Sequence of chain 1.B:
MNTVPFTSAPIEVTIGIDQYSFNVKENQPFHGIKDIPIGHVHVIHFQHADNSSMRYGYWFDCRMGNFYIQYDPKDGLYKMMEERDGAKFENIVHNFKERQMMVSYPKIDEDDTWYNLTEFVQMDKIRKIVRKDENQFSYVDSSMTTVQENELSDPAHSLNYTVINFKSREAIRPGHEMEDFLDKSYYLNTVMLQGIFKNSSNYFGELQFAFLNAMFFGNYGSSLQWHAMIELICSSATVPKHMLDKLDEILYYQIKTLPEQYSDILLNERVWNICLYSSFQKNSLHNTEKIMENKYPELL

Binding-site contacts:
Ligand atom N1 contacts residue GLU214 of chain 1.B at 3.9 Å.
Ligand atom C1 contacts residue PHE205 of chain 1.B at 3.7 Å (hydrophobic).
Ligand atom C contacts residue ILE204 of chain 1.B at 4.2 Å (hydrophobic).
Ligand atom O contacts residue PHE205 of chain 1.B at 3.8 Å.
Ligand atom C6 contacts residue GLY213 of chain 1.B at 4.1 Å.
Ligand atom O2 contacts residue GLY213 of chain 1.B at 3.5 Å (h-bond).
Ligand atom N contacts residue PHE205 of chain 1.B at 4.2 Å.
Ligand atom C4 contacts residue ILE133 of chain 1.B at 3.8 Å (hydrophobic).
Ligand atom O1 contacts residue GLU214 of chain 1.B at 4.3 Å.
Ligand atom N1 contacts residue GLY213 of chain 1.B at 3.5 Å.
Ligand atom O1 contacts residue GLN126 of chain 1.B at 2.6 Å (h-bond).
Ligand atom C4 contacts residue LYS129 of chain 1.B at 3.9 Å.
Ligand atom C contacts residue PHE205 of chain 1.B at 3.8 Å (hydrophobic).
Ligand atom C7 contacts residue LYS129 of chain 1.B at 3.8 Å.
Ligand atom C6 contacts residue LYS129 of chain 1.B at 3.5 Å.
Ligand atom C4 contacts residue GLU214 of chain 1.B at 3.8 Å.
Ligand atom O contacts residue ASN210 of chain 1.B at 3.7 Å.
Ligand atom C6 contacts residue ASN210 of chain 1.B at 3.8 Å.
Ligand atom C2 contacts residue GLU214 of chain 1.B at 4.0 Å.
Ligand atom C contacts residue THR170 of chain 1.B at 3.8 Å.
Ligand atom C5 contacts residue GLU214 of chain 1.B at 3.7 Å.
Ligand atom N contacts residue GLU214 of chain 1.B at 3.9 Å.
Ligand atom O1 contacts residue VAL125 of chain 1.B at 3.2 Å.
Ligand atom O1 contacts residue GLY213 of chain 1.B at 3.6 Å.
Ligand atom C5 contacts residue GLY213 of chain 1.B at 3.8 Å.
Ligand atom O2 contacts residue GLN126 of chain 1.B at 3.9 Å.
Ligand atom O1 contacts residue PHE124 of chain 1.B at 3.4 Å (h-bond).
Ligand atom O2 contacts residue PHE217 of chain 1.B at 3.5 Å.
Ligand atom O2 contacts residue ILE130 of chain 1.B at 3.5 Å.
Ligand atom N1 contacts residue GLN126 of chain 1.B at 3.6 Å (h-bond).
Ligand atom C6 contacts residue GLU214 of chain 1.B at 3.9 Å.
Ligand atom N1 contacts residue VAL125 of chain 1.B at 4.1 Å.
Ligand atom C3 contacts residue LYS129 of chain 1.B at 3.9 Å.
Ligand atom C3 contacts residue ILE133 of chain 1.B at 3.4 Å (hydrophobic).
Ligand atom O2 contacts residue VAL125 of chain 1.B at 4.0 Å.
Ligand atom C3 contacts residue GLU214 of chain 1.B at 3.6 Å.
Ligand atom N1 contacts residue LYS129 of chain 1.B at 4.2 Å.
Ligand atom C1 contacts residue LYS132 of chain 1.B at 4.2 Å.
Ligand atom C5 contacts residue LYS129 of chain 1.B at 3.8 Å.
Ligand atom C7 contacts residue ASN210 of chain 1.B at 3.6 Å.

A protein and the small-molecule ligand that binds it are described below.
Small molecule (SMILES): CC(=O)Nc1ccc([N+](=O)[O-])cc1